This small molecule binds to this protein.
Small molecule (SMILES): CC(C)=CCC/C(C)=C\CNCCNC1C2CC3CC(C2)CC1C3

Sequence of chain 1.B:
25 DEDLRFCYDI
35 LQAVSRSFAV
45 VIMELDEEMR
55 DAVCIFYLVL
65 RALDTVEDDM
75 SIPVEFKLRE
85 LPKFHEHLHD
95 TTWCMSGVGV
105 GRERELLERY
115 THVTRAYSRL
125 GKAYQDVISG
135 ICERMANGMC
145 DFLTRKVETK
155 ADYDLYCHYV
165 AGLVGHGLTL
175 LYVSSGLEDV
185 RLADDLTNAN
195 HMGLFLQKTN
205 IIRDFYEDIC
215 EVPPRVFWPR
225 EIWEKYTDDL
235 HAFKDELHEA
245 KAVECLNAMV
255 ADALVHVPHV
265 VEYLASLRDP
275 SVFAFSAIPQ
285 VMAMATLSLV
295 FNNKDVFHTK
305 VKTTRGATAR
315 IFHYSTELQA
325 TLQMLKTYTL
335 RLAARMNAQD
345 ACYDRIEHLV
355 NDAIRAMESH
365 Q

Binding-site contacts:
Ligand atom CAI contacts residue GLN201 of chain 1.B at 3.6 Å.
Ligand atom CAB contacts residue LEU172 of chain 1.B at 4.2 Å (hydrophobic).
Ligand atom CAF contacts residue TYR61 of chain 1.B at 3.5 Å (hydrophobic).
Ligand atom CAE contacts residue VAL164 of chain 1.B at 3.8 Å (hydrophobic).
Ligand atom CAB contacts residue FPS1 of chain 1.G at 3.6 Å.
Ligand atom CAA contacts residue PHE60 of chain 1.B at 3.3 Å (hydrophobic).
Ligand atom NAP contacts residue ASP68 of chain 1.B at 4.0 Å.
Ligand atom NAQ contacts residue GLN201 of chain 1.B at 3.7 Å.
Ligand atom CAK contacts residue FPS1 of chain 1.G at 3.5 Å.
Ligand atom CAJ contacts residue VAL168 of chain 1.B at 3.6 Å (hydrophobic).
Ligand atom CAO contacts residue GLN201 of chain 1.B at 3.3 Å.
Ligand atom CAL contacts residue FPS1 of chain 1.G at 3.9 Å.
Ligand atom CAR contacts residue TYR61 of chain 1.B at 4.0 Å (hydrophobic).
Ligand atom CAD contacts residue TYR61 of chain 1.B at 3.5 Å (hydrophobic).
Ligand atom CAA contacts residue VAL168 of chain 1.B at 4.2 Å (hydrophobic).
Ligand atom CAA contacts residue LEU172 of chain 1.B at 4.1 Å (hydrophobic).
Ligand atom CAC contacts residue ARG65 of chain 1.B at 4.2 Å.
Ligand atom CAC contacts residue TYR61 of chain 1.B at 3.9 Å (hydrophobic).
Ligand atom CAW contacts residue ASN204 of chain 1.B at 4.1 Å.
Ligand atom CAW contacts residue GLN201 of chain 1.B at 3.2 Å.
Ligand atom CAF contacts residue VAL168 of chain 1.B at 4.2 Å (hydrophobic).
Ligand atom CAX contacts residue GLN201 of chain 1.B at 3.1 Å.
Ligand atom CAS contacts residue LEU64 of chain 1.B at 4.0 Å (hydrophobic).
Ligand atom CAA contacts residue TYR61 of chain 1.B at 3.7 Å (hydrophobic).
Ligand atom CAC contacts residue LEU64 of chain 1.B at 4.0 Å (hydrophobic).
Ligand atom CAF contacts residue FPS1 of chain 1.G at 4.2 Å.
Ligand atom CAH contacts residue ASP68 of chain 1.B at 3.8 Å.
Ligand atom CAN contacts residue FPS1 of chain 1.G at 4.1 Å.
Ligand atom CAN contacts residue ASN204 of chain 1.B at 4.2 Å.
Ligand atom CAM contacts residue FPS1 of chain 1.G at 3.9 Å.
Ligand atom CAB contacts residue PHE42 of chain 1.B at 3.6 Å (hydrophobic).
Ligand atom CAI contacts residue VAL164 of chain 1.B at 3.8 Å (hydrophobic).
Ligand atom CAJ contacts residue LEU64 of chain 1.B at 4.1 Å (hydrophobic).
Ligand atom NAP contacts residue VAL164 of chain 1.B at 3.5 Å (h-bond).
Ligand atom CAR contacts residue VAL168 of chain 1.B at 3.6 Å (hydrophobic).
Ligand atom CAD contacts residue VAL168 of chain 1.B at 3.9 Å (hydrophobic).
Ligand atom CAO contacts residue ASN204 of chain 1.B at 4.0 Å.
Ligand atom CAB contacts residue VAL168 of chain 1.B at 3.7 Å (hydrophobic).
Ligand atom CAT contacts residue FPS1 of chain 1.G at 3.3 Å.
Ligand atom CAA contacts residue VAL57 of chain 1.B at 3.7 Å (hydrophobic).